Sequence of chain 1.B:
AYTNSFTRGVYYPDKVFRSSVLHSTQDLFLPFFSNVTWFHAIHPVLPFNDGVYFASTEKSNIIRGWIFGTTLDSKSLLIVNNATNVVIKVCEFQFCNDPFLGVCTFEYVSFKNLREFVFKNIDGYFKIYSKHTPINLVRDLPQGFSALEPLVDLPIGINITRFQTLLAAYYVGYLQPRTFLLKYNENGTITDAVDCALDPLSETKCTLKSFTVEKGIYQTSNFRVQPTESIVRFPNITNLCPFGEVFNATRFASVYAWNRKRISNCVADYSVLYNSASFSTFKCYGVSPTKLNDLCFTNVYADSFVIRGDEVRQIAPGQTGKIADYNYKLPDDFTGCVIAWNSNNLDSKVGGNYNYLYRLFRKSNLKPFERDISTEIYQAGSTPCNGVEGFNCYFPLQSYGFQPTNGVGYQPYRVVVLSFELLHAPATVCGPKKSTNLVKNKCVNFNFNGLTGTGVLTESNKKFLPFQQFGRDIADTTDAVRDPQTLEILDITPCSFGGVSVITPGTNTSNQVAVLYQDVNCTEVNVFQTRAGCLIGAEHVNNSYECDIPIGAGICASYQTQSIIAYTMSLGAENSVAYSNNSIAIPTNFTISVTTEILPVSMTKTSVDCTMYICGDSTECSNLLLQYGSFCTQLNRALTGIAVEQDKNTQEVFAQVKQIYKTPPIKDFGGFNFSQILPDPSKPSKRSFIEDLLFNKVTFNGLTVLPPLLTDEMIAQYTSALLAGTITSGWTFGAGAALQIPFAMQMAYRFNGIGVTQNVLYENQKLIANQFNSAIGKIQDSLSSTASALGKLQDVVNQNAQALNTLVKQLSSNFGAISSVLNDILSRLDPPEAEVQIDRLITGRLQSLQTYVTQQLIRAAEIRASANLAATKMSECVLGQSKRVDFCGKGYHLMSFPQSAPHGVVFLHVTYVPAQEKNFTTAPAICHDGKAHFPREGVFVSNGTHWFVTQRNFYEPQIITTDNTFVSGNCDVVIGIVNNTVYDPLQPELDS

Sequence of chain 1.A:
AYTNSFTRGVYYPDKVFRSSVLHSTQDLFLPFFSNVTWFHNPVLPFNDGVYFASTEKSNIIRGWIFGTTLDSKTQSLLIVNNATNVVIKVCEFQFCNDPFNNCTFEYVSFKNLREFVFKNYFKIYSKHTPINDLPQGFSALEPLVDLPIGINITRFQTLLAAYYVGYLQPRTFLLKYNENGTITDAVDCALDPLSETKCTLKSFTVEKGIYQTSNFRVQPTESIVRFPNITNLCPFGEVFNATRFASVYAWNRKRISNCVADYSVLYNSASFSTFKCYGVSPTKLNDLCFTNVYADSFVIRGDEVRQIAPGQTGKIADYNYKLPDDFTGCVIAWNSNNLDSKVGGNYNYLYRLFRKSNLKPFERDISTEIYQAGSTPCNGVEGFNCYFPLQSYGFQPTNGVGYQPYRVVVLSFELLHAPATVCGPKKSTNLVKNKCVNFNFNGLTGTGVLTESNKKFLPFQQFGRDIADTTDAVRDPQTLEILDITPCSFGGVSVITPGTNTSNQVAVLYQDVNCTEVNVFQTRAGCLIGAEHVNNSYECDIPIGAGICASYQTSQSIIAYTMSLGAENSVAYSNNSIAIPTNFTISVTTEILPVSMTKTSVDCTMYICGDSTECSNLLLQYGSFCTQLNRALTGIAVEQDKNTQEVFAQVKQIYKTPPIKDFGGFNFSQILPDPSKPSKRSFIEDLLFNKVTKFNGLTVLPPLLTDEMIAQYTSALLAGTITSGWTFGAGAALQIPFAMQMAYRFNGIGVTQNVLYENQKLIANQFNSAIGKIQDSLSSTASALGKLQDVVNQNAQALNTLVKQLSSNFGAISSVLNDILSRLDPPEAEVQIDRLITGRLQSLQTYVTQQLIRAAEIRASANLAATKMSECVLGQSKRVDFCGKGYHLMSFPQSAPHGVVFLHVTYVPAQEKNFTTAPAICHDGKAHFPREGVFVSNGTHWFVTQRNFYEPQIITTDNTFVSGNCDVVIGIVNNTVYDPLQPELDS

The small molecule below binds the protein below.
Small molecule (SMILES): CC(=O)N[C@@H]1[C@@H](O)[C@H](O)[C@@H](CO)O[C@H]1O

Binding-site contacts:
Ligand atom C8 contacts residue GLY1131 of chain 1.B at 4.1 Å.
Ligand atom C3 contacts residue ASN709 of chain 1.B at 3.8 Å.
Ligand atom C7 contacts residue ILE1130 of chain 1.B at 4.5 Å (hydrophobic).
Ligand atom O6 contacts residue ILE794 of chain 1.A at 4.4 Å.
Ligand atom C4 contacts residue ASN709 of chain 1.B at 4.2 Å.
Ligand atom O5 contacts residue ASP796 of chain 1.A at 3.3 Å (salt-bridge).
Ligand atom C5 contacts residue ASP796 of chain 1.A at 4.5 Å.
Ligand atom C8 contacts residue ASN709 of chain 1.B at 3.9 Å.
Ligand atom C1 contacts residue ASP796 of chain 1.A at 3.9 Å.
Ligand atom C8 contacts residue ILE1130 of chain 1.B at 4.0 Å (hydrophobic).
Ligand atom N2 contacts residue ASN709 of chain 1.B at 3.0 Å (h-bond).
Ligand atom O7 contacts residue ASN709 of chain 1.B at 3.7 Å.
Ligand atom C2 contacts residue ASN709 of chain 1.B at 2.5 Å.
Ligand atom O6 contacts residue ASP796 of chain 1.A at 3.6 Å (salt-bridge).
Ligand atom O5 contacts residue ASN709 of chain 1.B at 2.4 Å (h-bond).
Ligand atom C5 contacts residue ASN709 of chain 1.B at 3.7 Å.
Ligand atom C7 contacts residue ASN709 of chain 1.B at 3.3 Å.
Ligand atom C1 contacts residue ASN709 of chain 1.B at 1.4 Å.
Ligand atom O7 contacts residue ILE1130 of chain 1.B at 4.4 Å.